Binding-site contacts:
Ligand atom C8 contacts residue THR109 of chain 1.A at 4.3 Å.
Ligand atom O7 contacts residue ASN107 of chain 1.A at 3.2 Å (h-bond).
Ligand atom C1 contacts residue THR109 of chain 1.A at 3.7 Å.
Ligand atom C2 contacts residue THR109 of chain 1.A at 4.0 Å.
Ligand atom O6 contacts residue VAL112 of chain 1.A at 4.1 Å.
Ligand atom C3 contacts residue ASN107 of chain 1.A at 3.8 Å.
Ligand atom N2 contacts residue ASN107 of chain 1.A at 2.9 Å (h-bond).
Ligand atom N2 contacts residue THR109 of chain 1.A at 3.4 Å.
Ligand atom C8 contacts residue ASN107 of chain 1.A at 4.4 Å.
Ligand atom C2 contacts residue ASN110 of chain 1.A at 4.5 Å.
Ligand atom C7 contacts residue ASN107 of chain 1.A at 3.2 Å.
Ligand atom C5 contacts residue ASN107 of chain 1.A at 3.7 Å.
Ligand atom C6 contacts residue VAL112 of chain 1.A at 3.7 Å (hydrophobic).
Ligand atom C3 contacts residue THR109 of chain 1.A at 4.4 Å.
Ligand atom C4 contacts residue ASN107 of chain 1.A at 4.2 Å.
Ligand atom C1 contacts residue ASN110 of chain 1.A at 3.4 Å.
Ligand atom C6 contacts residue ASN110 of chain 1.A at 4.4 Å.
Ligand atom C1 contacts residue ASN107 of chain 1.A at 1.4 Å.
Ligand atom O5 contacts residue ASN107 of chain 1.A at 2.4 Å (h-bond).
Ligand atom C7 contacts residue THR109 of chain 1.A at 4.2 Å.
Ligand atom O5 contacts residue ASN110 of chain 1.A at 3.5 Å (h-bond).
Ligand atom C2 contacts residue ASN107 of chain 1.A at 2.5 Å.
Ligand atom C5 contacts residue ASN110 of chain 1.A at 3.5 Å.

Sequence of chain 1.A:
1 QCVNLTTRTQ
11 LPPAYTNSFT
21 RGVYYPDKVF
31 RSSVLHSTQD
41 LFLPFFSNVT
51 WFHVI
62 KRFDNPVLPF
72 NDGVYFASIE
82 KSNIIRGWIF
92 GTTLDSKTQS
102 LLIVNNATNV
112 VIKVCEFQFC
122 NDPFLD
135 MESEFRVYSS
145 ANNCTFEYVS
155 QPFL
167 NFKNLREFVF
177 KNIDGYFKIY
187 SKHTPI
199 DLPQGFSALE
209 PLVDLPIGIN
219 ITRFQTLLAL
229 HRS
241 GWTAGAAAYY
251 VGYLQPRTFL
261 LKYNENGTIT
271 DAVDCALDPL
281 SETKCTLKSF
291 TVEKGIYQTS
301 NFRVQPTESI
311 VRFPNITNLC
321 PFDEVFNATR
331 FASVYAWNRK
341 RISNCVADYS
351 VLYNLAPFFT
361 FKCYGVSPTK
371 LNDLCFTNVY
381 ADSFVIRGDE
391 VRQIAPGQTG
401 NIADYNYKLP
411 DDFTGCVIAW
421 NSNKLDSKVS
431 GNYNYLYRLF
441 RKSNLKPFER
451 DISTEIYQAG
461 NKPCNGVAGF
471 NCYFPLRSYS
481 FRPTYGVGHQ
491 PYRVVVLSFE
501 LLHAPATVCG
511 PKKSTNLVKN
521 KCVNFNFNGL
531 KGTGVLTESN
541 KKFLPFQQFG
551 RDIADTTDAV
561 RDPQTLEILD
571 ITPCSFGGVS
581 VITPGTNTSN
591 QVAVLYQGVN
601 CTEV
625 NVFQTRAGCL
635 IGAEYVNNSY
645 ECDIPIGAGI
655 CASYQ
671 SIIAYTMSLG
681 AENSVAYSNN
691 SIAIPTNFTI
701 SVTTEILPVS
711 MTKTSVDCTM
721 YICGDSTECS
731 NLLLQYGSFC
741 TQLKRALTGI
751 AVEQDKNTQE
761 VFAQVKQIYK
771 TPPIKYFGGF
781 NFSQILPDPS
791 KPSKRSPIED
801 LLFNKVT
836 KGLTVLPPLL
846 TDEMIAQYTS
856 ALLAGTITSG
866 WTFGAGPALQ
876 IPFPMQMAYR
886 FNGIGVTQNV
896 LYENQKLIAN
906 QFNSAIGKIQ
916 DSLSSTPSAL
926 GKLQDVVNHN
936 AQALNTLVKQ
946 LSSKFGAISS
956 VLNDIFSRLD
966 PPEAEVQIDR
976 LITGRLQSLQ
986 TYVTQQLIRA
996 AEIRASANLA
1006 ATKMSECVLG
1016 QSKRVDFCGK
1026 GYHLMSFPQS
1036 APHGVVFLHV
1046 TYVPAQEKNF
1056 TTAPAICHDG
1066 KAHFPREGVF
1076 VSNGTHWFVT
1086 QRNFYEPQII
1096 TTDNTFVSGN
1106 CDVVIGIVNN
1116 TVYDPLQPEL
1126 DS

A small-molecule ligand and the protein it binds are described below.
Small molecule (SMILES): CC(=O)N[C@@H]1[C@@H](O)[C@H](O)[C@@H](CO)O[C@H]1O